A small-molecule ligand and the protein it binds are described below.
Small molecule (SMILES): COc1ccc(OCc2ccc(COc3c(Cl)cccc3Cl)cc2)c(Cl)c1

Binding-site contacts:
Ligand atom C10 contacts residue TYR159 of chain 50.A at 3.5 Å (hydrophobic).
Ligand atom C17 contacts residue TYR159 of chain 50.A at 3.7 Å (hydrophobic).
Ligand atom C13 contacts residue ILE110 of chain 50.A at 3.7 Å (hydrophobic).
Ligand atom C11 contacts residue ILE110 of chain 50.A at 3.8 Å (hydrophobic).
Ligand atom C20 contacts residue LEU240 of chain 50.A at 3.8 Å (hydrophobic).
Ligand atom C19 contacts residue LEU240 of chain 50.A at 3.8 Å (hydrophobic).
Ligand atom O1 contacts residue ILE110 of chain 50.A at 3.7 Å.
Ligand atom C8 contacts residue MET132 of chain 50.A at 3.4 Å (hydrophobic).
Ligand atom C21 contacts residue TYR205 of chain 50.A at 3.8 Å (hydrophobic).
Ligand atom C7 contacts residue MET132 of chain 50.A at 3.3 Å (hydrophobic).
Ligand atom CL2 contacts residue ILE25 of chain 50.C at 3.4 Å.
Ligand atom C13 contacts residue MET132 of chain 50.A at 3.4 Å (hydrophobic).
Ligand atom C6 contacts residue TYR112 of chain 50.A at 3.7 Å (hydrophobic).
Ligand atom C7 contacts residue PHE237 of chain 50.A at 3.5 Å (hydrophobic).
Ligand atom O3 contacts residue PHE130 of chain 50.A at 3.6 Å.
Ligand atom C20 contacts residue ILE194 of chain 50.A at 3.8 Å (hydrophobic).
Ligand atom O1 contacts residue PHE237 of chain 50.A at 3.8 Å.
Ligand atom C1 contacts residue TYR205 of chain 50.A at 3.8 Å (hydrophobic).
Ligand atom CL3 contacts residue PHE134 of chain 50.A at 3.8 Å.
Ligand atom O2 contacts residue VAL196 of chain 50.A at 3.4 Å.
Ligand atom C5 contacts residue TYR112 of chain 50.A at 3.5 Å (hydrophobic).
Ligand atom C14 contacts residue TYR159 of chain 50.A at 3.5 Å (hydrophobic).
Ligand atom C16 contacts residue ALA24 of chain 50.C at 3.8 Å (hydrophobic).
Ligand atom C2 contacts residue PHE237 of chain 50.A at 3.6 Å (hydrophobic).
Ligand atom C12 contacts residue PHE134 of chain 50.A at 3.8 Å (hydrophobic).
Ligand atom C9 contacts residue VAL199 of chain 50.A at 3.6 Å (hydrophobic).
Ligand atom CL3 contacts residue LEU240 of chain 50.A at 3.8 Å.
Ligand atom C16 contacts residue TYR159 of chain 50.A at 3.8 Å (hydrophobic).
Ligand atom C12 contacts residue ILE110 of chain 50.A at 3.8 Å (hydrophobic).
Ligand atom CL2 contacts residue ALA24 of chain 50.C at 3.5 Å.
Ligand atom C9 contacts residue PHE237 of chain 50.A at 3.7 Å (hydrophobic).
Ligand atom C13 contacts residue PHE134 of chain 50.A at 3.7 Å (hydrophobic).
Ligand atom C21 contacts residue SER128 of chain 50.A at 3.8 Å.
Ligand atom C21 contacts residue HIS207 of chain 50.A at 3.6 Å.
Ligand atom C17 contacts residue ALA24 of chain 50.C at 3.7 Å (hydrophobic).
Ligand atom O1 contacts residue MET132 of chain 50.A at 3.7 Å.
Ligand atom O3 contacts residue TYR112 of chain 50.A at 3.6 Å.
Ligand atom CL2 contacts residue TYR159 of chain 50.A at 3.6 Å.
Ligand atom C4 contacts residue MET132 of chain 50.A at 3.8 Å (hydrophobic).
Ligand atom C3 contacts residue MET132 of chain 50.A at 3.7 Å (hydrophobic).

Sequence of chain 50.C:
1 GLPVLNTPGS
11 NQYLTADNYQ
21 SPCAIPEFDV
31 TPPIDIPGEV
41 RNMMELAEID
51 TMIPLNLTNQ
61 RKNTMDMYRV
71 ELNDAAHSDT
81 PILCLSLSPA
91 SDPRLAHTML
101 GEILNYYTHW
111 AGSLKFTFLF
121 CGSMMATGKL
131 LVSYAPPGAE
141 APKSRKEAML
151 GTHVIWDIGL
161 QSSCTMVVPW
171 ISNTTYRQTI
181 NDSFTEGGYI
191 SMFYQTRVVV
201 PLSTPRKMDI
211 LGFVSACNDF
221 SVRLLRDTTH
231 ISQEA

Sequence of chain 50.A:
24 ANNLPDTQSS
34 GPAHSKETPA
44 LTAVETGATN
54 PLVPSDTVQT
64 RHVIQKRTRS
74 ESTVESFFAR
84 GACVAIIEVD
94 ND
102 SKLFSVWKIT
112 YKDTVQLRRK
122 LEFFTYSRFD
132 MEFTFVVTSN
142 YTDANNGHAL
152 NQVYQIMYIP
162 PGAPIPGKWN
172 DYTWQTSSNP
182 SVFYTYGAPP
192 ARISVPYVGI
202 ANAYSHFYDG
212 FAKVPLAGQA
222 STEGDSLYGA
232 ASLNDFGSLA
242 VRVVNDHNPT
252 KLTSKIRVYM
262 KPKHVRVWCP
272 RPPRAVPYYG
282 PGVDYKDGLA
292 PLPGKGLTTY